A protein and the small-molecule ligand that binds it are described below.
Small molecule (SMILES): CC(=O)N[C@H]1[C@H](O[C@H]2[C@H](O)[C@@H](NC(C)=O)CO[C@@H]2CO)O[C@H](CO)[C@@H](O)[C@@H]1O

Sequence of chain 2.A:
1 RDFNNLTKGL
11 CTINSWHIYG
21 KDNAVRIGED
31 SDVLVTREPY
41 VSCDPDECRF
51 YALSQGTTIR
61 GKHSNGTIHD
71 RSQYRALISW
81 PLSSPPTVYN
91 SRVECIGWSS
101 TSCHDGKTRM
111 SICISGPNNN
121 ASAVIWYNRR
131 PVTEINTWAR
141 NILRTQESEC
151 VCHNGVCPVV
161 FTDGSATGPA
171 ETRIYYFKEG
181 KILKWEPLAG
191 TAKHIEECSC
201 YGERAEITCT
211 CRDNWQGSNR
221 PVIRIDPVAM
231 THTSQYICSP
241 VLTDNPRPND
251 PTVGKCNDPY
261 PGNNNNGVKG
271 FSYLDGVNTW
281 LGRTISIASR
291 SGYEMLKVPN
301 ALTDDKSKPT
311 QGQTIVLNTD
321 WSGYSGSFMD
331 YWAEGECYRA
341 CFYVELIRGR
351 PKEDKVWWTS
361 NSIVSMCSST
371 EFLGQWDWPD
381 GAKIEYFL

Binding-site contacts:
Ligand atom O5 contacts residue ASN5 of chain 2.A at 2.4 Å (h-bond).
Ligand atom C5 contacts residue ASP2 of chain 2.A at 4.5 Å.
Ligand atom N2 contacts residue ASP2 of chain 2.A at 3.7 Å.
Ligand atom C7 contacts residue ASN5 of chain 2.A at 3.8 Å.
Ligand atom C7 contacts residue ASP2 of chain 2.A at 3.6 Å.
Ligand atom O7 contacts residue ASP2 of chain 2.A at 4.3 Å.
Ligand atom O5 contacts residue ASP2 of chain 2.A at 3.7 Å.
Ligand atom O5 contacts residue ASN154 of chain 2.A at 3.9 Å.
Ligand atom C4 contacts residue ASN5 of chain 2.A at 4.3 Å.
Ligand atom C1 contacts residue ASN5 of chain 2.A at 1.4 Å.
Ligand atom C1 contacts residue ASN154 of chain 2.A at 4.0 Å.
Ligand atom O3 contacts residue ASP2 of chain 2.A at 3.2 Å.
Ligand atom C5 contacts residue ASN154 of chain 2.A at 3.4 Å.
Ligand atom C3 contacts residue ASN5 of chain 2.A at 3.8 Å.
Ligand atom C7 contacts residue PHE3 of chain 2.A at 3.5 Å (hydrophobic).
Ligand atom C3 contacts residue ASP2 of chain 2.A at 4.1 Å.
Ligand atom C2 contacts residue ASN5 of chain 2.A at 2.5 Å.
Ligand atom C3 contacts residue PHE3 of chain 2.A at 4.4 Å (hydrophobic).
Ligand atom C6 contacts residue ASP2 of chain 2.A at 4.1 Å.
Ligand atom C1 contacts residue PHE3 of chain 2.A at 4.0 Å (hydrophobic).
Ligand atom O6 contacts residue ASP2 of chain 2.A at 2.9 Å (salt-bridge).
Ligand atom N2 contacts residue ASN5 of chain 2.A at 2.9 Å (h-bond).
Ligand atom C2 contacts residue PHE3 of chain 2.A at 3.9 Å (hydrophobic).
Ligand atom C8 contacts residue PHE3 of chain 2.A at 3.4 Å (hydrophobic).
Ligand atom C6 contacts residue ASN154 of chain 2.A at 3.7 Å.
Ligand atom N2 contacts residue PHE3 of chain 2.A at 2.8 Å (h-bond).
Ligand atom C5 contacts residue ASN5 of chain 2.A at 3.6 Å.
Ligand atom O7 contacts residue ASN5 of chain 2.A at 4.1 Å.
Ligand atom C8 contacts residue ASP2 of chain 2.A at 3.4 Å.